Binding-site contacts:
Ligand atom C32 contacts residue ASP36 of chain 1.B at 3.4 Å.
Ligand atom O31 contacts residue ASP36 of chain 1.B at 2.4 Å (salt-bridge).
Ligand atom C32 contacts residue ASP232 of chain 1.B at 3.5 Å.
Ligand atom C11 contacts residue GLN16 of chain 1.B at 3.5 Å.
Ligand atom O31 contacts residue GLY234 of chain 1.B at 3.5 Å.
Ligand atom O21 contacts residue THR236 of chain 1.B at 3.0 Å (h-bond).
Ligand atom C41 contacts residue PRO74 of chain 1.B at 3.6 Å (hydrophobic).
Ligand atom O32 contacts residue THR76 of chain 1.B at 3.1 Å (h-bond).
Ligand atom C28 contacts residue GLY234 of chain 1.B at 3.3 Å.
Ligand atom C14 contacts residue SER233 of chain 1.B at 3.4 Å.
Ligand atom C16 contacts residue THR236 of chain 1.B at 3.1 Å.
Ligand atom O32 contacts residue TYR75 of chain 1.B at 3.3 Å.
Ligand atom O23 contacts residue SER329 of chain 1.B at 3.0 Å (h-bond).
Ligand atom C29 contacts residue ARG239 of chain 1.B at 3.3 Å.
Ligand atom C11 contacts residue THR236 of chain 1.B at 3.0 Å.
Ligand atom O31 contacts residue ASP232 of chain 1.B at 2.8 Å (salt-bridge).
Ligand atom C37 contacts residue ASP232 of chain 1.B at 3.0 Å.
Ligand atom C11 contacts residue GLY17 of chain 1.B at 3.4 Å.
Ligand atom N21 contacts residue GLY234 of chain 1.B at 3.2 Å (h-bond).
Ligand atom O23 contacts residue ARG239 of chain 1.B at 3.0 Å.
Ligand atom C21 contacts residue THR236 of chain 1.B at 3.1 Å.
Ligand atom C15 contacts residue GLY234 of chain 1.B at 3.5 Å.
Ligand atom N3 contacts residue GLY234 of chain 1.B at 3.4 Å (h-bond).
Ligand atom O4 contacts residue TYR202 of chain 1.B at 2.6 Å (h-bond).
Ligand atom O22 contacts residue THR76 of chain 1.B at 3.2 Å.
Ligand atom O23 contacts residue ASN237 of chain 1.B at 3.2 Å (h-bond).
Ligand atom O22 contacts residue GLN77 of chain 1.B at 3.1 Å (h-bond).
Ligand atom N5 contacts residue PRO74 of chain 1.B at 2.9 Å (h-bond).
Ligand atom C35 contacts residue LEU34 of chain 1.B at 3.5 Å (hydrophobic).
Ligand atom O24 contacts residue THR236 of chain 1.B at 3.3 Å.
Ligand atom C12 contacts residue THR236 of chain 1.B at 3.5 Å.
Ligand atom C23 contacts residue GLN77 of chain 1.B at 3.4 Å.
Ligand atom C53 contacts residue PRO74 of chain 1.B at 3.4 Å (hydrophobic).
Ligand atom C18 contacts residue GLN16 of chain 1.B at 3.3 Å.
Ligand atom O24 contacts residue ASN237 of chain 1.B at 3.0 Å (h-bond).
Ligand atom C38 contacts residue GLY38 of chain 1.B at 3.5 Å.
Ligand atom C36 contacts residue GLN77 of chain 1.B at 3.3 Å.
Ligand atom N21 contacts residue THR236 of chain 1.B at 3.3 Å (h-bond).
Ligand atom C13 contacts residue ALA339 of chain 1.B at 3.5 Å (hydrophobic).
Ligand atom N4 contacts residue GLY38 of chain 1.B at 3.1 Å (h-bond).

Sequence of chain 1.B:
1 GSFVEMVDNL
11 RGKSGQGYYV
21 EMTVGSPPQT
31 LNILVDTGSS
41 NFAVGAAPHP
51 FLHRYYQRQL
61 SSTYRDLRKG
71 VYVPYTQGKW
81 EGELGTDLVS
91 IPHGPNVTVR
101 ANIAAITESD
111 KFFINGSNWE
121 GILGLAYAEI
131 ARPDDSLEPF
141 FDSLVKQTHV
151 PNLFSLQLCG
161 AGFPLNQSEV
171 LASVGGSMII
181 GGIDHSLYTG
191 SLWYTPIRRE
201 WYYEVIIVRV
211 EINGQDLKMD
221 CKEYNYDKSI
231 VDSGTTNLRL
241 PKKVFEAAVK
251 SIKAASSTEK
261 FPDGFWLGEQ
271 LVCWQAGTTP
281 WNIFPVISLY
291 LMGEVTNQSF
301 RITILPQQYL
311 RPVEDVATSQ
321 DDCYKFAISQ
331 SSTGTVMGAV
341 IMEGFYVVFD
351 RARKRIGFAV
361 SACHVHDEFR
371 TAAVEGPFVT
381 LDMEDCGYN

This protein binds this small molecule.
Small molecule (SMILES): CC(C)C[C@H](NC(=O)c1cc(C(=O)N[C@H](C)c2ccccc2)cc(N(C)S(C)(=O)=O)c1)[C@@H](O)C[C@@H](C)C(=O)N[C@H](C(=O)NC(C)C)C(C)C